Binding-site contacts:
Ligand atom C8 contacts residue PRO515 of chain 1.C at 3.3 Å (hydrophobic).
Ligand atom C7 contacts residue LYS514 of chain 1.C at 3.7 Å.
Ligand atom C3 contacts residue PRO515 of chain 1.B at 3.8 Å (hydrophobic).
Ligand atom O2 contacts residue SER518 of chain 1.C at 2.2 Å (h-bond).
Ligand atom O4 contacts residue MET517 of chain 1.C at 3.9 Å.
Ligand atom C7 contacts residue ILE502 of chain 1.B at 3.7 Å (hydrophobic).
Ligand atom C14 contacts residue SER775 of chain 1.C at 3.1 Å.
Ligand atom O2 contacts residue PRO515 of chain 1.C at 3.8 Å.
Ligand atom C6 contacts residue SER775 of chain 1.C at 3.7 Å.
Ligand atom C11 contacts residue SER518 of chain 1.C at 3.5 Å.
Ligand atom C8 contacts residue SER775 of chain 1.C at 3.9 Å.
Ligand atom N2 contacts residue PRO515 of chain 1.C at 3.9 Å.
Ligand atom O4 contacts residue LYS784 of chain 1.C at 3.2 Å.
Ligand atom N3 contacts residue SER750 of chain 1.B at 3.8 Å.
Ligand atom C7 contacts residue LEU772 of chain 1.C at 3.6 Å (hydrophobic).
Ligand atom CL contacts residue LEU780 of chain 1.C at 3.8 Å.
Ligand atom C4 contacts residue LYS751 of chain 1.B at 3.8 Å.
Ligand atom C5 contacts residue ILE502 of chain 1.B at 3.8 Å (hydrophobic).
Ligand atom C4 contacts residue GLY752 of chain 1.B at 3.5 Å.
Ligand atom N2 contacts residue SER750 of chain 1.B at 3.6 Å.
Ligand atom N2 contacts residue SER775 of chain 1.C at 2.6 Å (h-bond).
Ligand atom S1 contacts residue PRO515 of chain 1.C at 3.6 Å.
Ligand atom O3 contacts residue MET517 of chain 1.C at 3.6 Å.
Ligand atom S1 contacts residue SER518 of chain 1.C at 3.0 Å (h-bond).
Ligand atom C10 contacts residue SER775 of chain 1.C at 3.3 Å.
Ligand atom O3 contacts residue SER518 of chain 1.C at 3.5 Å (h-bond).
Ligand atom C9 contacts residue SER518 of chain 1.C at 3.8 Å.
Ligand atom C10 contacts residue SER750 of chain 1.B at 3.8 Å.
Ligand atom O1 contacts residue SER518 of chain 1.C at 2.9 Å (h-bond).
Ligand atom C1 contacts residue PRO515 of chain 1.C at 3.3 Å (hydrophobic).
Ligand atom C5 contacts residue LEU772 of chain 1.C at 3.6 Å (hydrophobic).
Ligand atom N3 contacts residue ASP781 of chain 1.C at 3.7 Å.
Ligand atom C4 contacts residue ILE502 of chain 1.B at 3.8 Å (hydrophobic).
Ligand atom C2 contacts residue PRO515 of chain 1.C at 3.4 Å (hydrophobic).
Ligand atom N1 contacts residue PRO515 of chain 1.C at 2.5 Å (h-bond).
Ligand atom CL contacts residue ASP781 of chain 1.C at 3.3 Å.
Ligand atom O1 contacts residue LYS751 of chain 1.B at 3.9 Å.
Ligand atom C11 contacts residue MET517 of chain 1.C at 3.8 Å (hydrophobic).
Ligand atom O2 contacts residue MET517 of chain 1.C at 3.1 Å.
Ligand atom C3 contacts residue GLY752 of chain 1.B at 3.9 Å.

Sequence of chain 1.C:
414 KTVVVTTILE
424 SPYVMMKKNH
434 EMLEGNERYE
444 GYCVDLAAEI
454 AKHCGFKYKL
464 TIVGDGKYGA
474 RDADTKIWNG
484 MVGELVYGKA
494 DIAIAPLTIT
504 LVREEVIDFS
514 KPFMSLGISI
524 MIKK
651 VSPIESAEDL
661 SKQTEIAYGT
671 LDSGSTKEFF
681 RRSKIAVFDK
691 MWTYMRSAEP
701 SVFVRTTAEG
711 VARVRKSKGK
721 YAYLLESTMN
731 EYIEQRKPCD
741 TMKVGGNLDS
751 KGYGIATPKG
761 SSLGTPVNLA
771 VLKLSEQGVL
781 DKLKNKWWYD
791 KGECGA

Sequence of chain 1.B:
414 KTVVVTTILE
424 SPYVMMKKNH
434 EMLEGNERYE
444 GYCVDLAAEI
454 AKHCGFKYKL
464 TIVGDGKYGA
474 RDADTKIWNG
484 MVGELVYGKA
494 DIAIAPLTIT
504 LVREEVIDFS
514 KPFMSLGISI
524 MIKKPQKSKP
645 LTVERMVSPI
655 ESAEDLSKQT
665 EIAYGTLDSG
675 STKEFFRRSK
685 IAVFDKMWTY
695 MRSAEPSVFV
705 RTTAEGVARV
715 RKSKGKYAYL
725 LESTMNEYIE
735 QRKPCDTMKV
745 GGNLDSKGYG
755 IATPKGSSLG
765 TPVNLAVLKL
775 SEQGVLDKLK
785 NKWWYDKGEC

The small molecule below binds the protein below.
Small molecule (SMILES): NS(=O)(=O)c1cc2c(cc1Cl)N[C@H]([C@H]1C[C@H]3C=C[C@@H]1C3)NS2(=O)=O